This protein binds this small molecule.
Small molecule (SMILES): CC(=O)N[C@@H]1[C@@H](O)[C@H](O)[C@@H](CO)O[C@H]1O

Binding-site contacts:
Ligand atom C5 contacts residue ASN84 of chain 1.E at 3.8 Å.
Ligand atom O5 contacts residue ASN84 of chain 1.E at 2.5 Å.
Ligand atom C8 contacts residue ASN84 of chain 1.E at 4.0 Å.
Ligand atom C1 contacts residue ASN84 of chain 1.E at 1.6 Å.
Ligand atom C7 contacts residue ASN84 of chain 1.E at 3.8 Å.
Ligand atom C4 contacts residue ASN84 of chain 1.E at 4.3 Å.
Ligand atom N2 contacts residue THR86 of chain 1.E at 3.6 Å.
Ligand atom C3 contacts residue ASN84 of chain 1.E at 3.8 Å.
Ligand atom N2 contacts residue ASN84 of chain 1.E at 2.7 Å (h-bond).
Ligand atom C6 contacts residue ASN84 of chain 1.E at 4.5 Å.
Ligand atom C2 contacts residue THR86 of chain 1.E at 4.0 Å.
Ligand atom C2 contacts residue ASN84 of chain 1.E at 2.4 Å.

Sequence of chain 1.E:
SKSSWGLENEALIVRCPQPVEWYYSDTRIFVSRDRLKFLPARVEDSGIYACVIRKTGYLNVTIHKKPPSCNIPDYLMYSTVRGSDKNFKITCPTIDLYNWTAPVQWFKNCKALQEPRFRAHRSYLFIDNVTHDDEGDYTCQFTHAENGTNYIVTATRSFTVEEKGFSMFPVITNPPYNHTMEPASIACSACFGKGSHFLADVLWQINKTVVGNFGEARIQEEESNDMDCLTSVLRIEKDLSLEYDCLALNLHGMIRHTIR